Binding-site contacts:
Ligand atom N contacts residue ASP258 of chain 15.C at 3.2 Å (salt-bridge).
Ligand atom NH1 contacts residue ASP228 of chain 15.C at 3.2 Å (salt-bridge).
Ligand atom CA contacts residue ILE54 of chain 15.C at 3.7 Å (hydrophobic).
Ligand atom CB contacts residue MET259 of chain 15.C at 3.5 Å (hydrophobic).
Ligand atom CB contacts residue ASP258 of chain 15.C at 3.7 Å.
Ligand atom N contacts residue ASP258 of chain 15.C at 3.3 Å (salt-bridge).
Ligand atom CD2 contacts residue ARG43 of chain 15.C at 3.7 Å.
Ligand atom CB contacts residue ARG49 of chain 15.C at 3.7 Å.
Ligand atom N contacts residue ARG49 of chain 15.C at 3.7 Å.
Ligand atom NH1 contacts residue THR246 of chain 15.C at 3.5 Å.
Ligand atom CB contacts residue ARG49 of chain 15.C at 3.6 Å.
Ligand atom CG2 contacts residue ALA42 of chain 15.C at 3.7 Å (hydrophobic).
Ligand atom CA contacts residue ARG49 of chain 15.C at 3.7 Å.
Ligand atom N contacts residue ARG49 of chain 15.C at 3.5 Å (salt-bridge).
Ligand atom NE contacts residue ASP53 of chain 15.C at 3.6 Å (salt-bridge).
Ligand atom N contacts residue ARG49 of chain 15.C at 3.5 Å (salt-bridge).
Ligand atom N contacts residue ASP258 of chain 15.C at 3.7 Å.
Ligand atom OG1 contacts residue MET259 of chain 15.C at 2.6 Å (h-bond).
Ligand atom CB contacts residue ILE39 of chain 15.C at 3.7 Å (hydrophobic).
Ligand atom C contacts residue ILE54 of chain 15.C at 3.7 Å (hydrophobic).
Ligand atom O contacts residue ARG43 of chain 15.C at 3.3 Å (salt-bridge).
Ligand atom CG2 contacts residue MET259 of chain 15.C at 3.7 Å (hydrophobic).
Ligand atom O contacts residue ARG50 of chain 15.C at 3.7 Å.
Ligand atom O contacts residue ILE54 of chain 15.C at 3.4 Å.
Ligand atom O contacts residue ARG43 of chain 15.C at 2.9 Å (salt-bridge).
Ligand atom C contacts residue ILE39 of chain 15.C at 3.6 Å (hydrophobic).
Ligand atom NH1 contacts residue ILE51 of chain 15.C at 3.5 Å (h-bond).
Ligand atom OG1 contacts residue ASP258 of chain 15.C at 3.5 Å.
Ligand atom C contacts residue ASP258 of chain 15.C at 3.7 Å.
Ligand atom O contacts residue ILE39 of chain 15.C at 3.5 Å.
Ligand atom CA contacts residue ASP258 of chain 15.C at 3.3 Å.
Ligand atom NH1 contacts residue ARG50 of chain 15.C at 3.7 Å.
Ligand atom C contacts residue ARG49 of chain 15.C at 3.5 Å.
Ligand atom CD contacts residue ASP53 of chain 15.C at 3.3 Å.
Ligand atom CZ contacts residue ASP228 of chain 15.C at 3.2 Å.
Ligand atom N contacts residue ASP258 of chain 15.C at 2.9 Å (salt-bridge).
Ligand atom CD1 contacts residue PRO57 of chain 15.C at 3.6 Å (hydrophobic).
Ligand atom NH2 contacts residue THR246 of chain 15.C at 2.8 Å (h-bond).
Ligand atom O contacts residue ARG49 of chain 15.C at 3.0 Å (salt-bridge).
Ligand atom NH2 contacts residue ASP228 of chain 15.C at 2.4 Å (salt-bridge).

This protein binds this small molecule.
Small molecule (SMILES): CC(C)C[C@H](NC(=O)CN)C(=O)N[C@H](C(=O)N[C@H](C(=O)NCC(=O)N[C@@H](CO)C(=O)N[C@@H](CC(C)C)C(=O)N[C@@H](CCCN=C(N)N)C(=O)NCC=O)C(C)C)[C@@H](C)O

Sequence of chain 15.C:
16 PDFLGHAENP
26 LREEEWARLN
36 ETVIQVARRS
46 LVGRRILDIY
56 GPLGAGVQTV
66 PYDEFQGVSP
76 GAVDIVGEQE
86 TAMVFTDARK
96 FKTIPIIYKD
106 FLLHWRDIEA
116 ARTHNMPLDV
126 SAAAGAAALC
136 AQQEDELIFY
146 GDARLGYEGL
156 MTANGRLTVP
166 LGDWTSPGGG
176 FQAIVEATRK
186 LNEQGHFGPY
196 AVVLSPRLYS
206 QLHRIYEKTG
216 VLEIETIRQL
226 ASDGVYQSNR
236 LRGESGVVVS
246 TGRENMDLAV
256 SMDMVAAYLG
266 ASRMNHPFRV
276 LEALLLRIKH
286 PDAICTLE